This protein binds this small molecule.
Small molecule (SMILES): CC(=O)N[C@@H]1[C@@H](O)[C@H](O)[C@@H](CO)O[C@H]1O

Sequence of chain 1.E:
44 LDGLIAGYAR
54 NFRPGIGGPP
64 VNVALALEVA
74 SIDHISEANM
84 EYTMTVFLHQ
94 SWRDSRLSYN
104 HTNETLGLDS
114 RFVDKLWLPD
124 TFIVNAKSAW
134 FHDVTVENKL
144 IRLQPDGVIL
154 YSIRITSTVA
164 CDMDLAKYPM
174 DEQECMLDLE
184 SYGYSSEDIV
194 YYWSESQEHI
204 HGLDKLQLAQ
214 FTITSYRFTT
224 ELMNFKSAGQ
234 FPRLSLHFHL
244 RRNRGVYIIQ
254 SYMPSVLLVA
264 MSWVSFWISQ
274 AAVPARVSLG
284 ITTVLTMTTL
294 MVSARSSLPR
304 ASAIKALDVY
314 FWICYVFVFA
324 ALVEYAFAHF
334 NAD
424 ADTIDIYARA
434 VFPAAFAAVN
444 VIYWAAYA

Binding-site contacts:
Ligand atom C2 contacts residue ASN103 of chain 1.E at 2.4 Å.
Ligand atom O5 contacts residue ASN103 of chain 1.E at 2.3 Å (h-bond).
Ligand atom C3 contacts residue ASN103 of chain 1.E at 3.7 Å.
Ligand atom N2 contacts residue ASN103 of chain 1.E at 2.9 Å (h-bond).
Ligand atom C1 contacts residue ASN103 of chain 1.E at 1.4 Å.
Ligand atom O7 contacts residue ASN103 of chain 1.E at 4.0 Å.
Ligand atom C5 contacts residue ASN103 of chain 1.E at 3.6 Å.
Ligand atom C7 contacts residue ASN103 of chain 1.E at 3.7 Å.
Ligand atom C4 contacts residue ASN103 of chain 1.E at 4.1 Å.